Sequence of chain 1.A:
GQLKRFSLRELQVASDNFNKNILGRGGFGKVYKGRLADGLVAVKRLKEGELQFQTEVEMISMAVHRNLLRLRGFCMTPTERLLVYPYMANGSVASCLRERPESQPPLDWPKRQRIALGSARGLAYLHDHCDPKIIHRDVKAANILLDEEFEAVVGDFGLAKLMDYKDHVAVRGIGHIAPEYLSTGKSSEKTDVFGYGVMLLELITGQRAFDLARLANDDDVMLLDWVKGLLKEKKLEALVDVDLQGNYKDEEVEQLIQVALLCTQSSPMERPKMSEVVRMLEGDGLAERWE

This small molecule binds to this protein.
Small molecule (SMILES): Nc1ncnc2c1ncn2[C@@H]1O[C@H](CO[P](=O)(O)O[P](=O)(O)NP(=O)(O)O)[C@@H](O)[C@H]1O

Binding-site contacts:
Ligand atom C1' contacts residue LEU38 of chain 1.A at 4.1 Å (hydrophobic).
Ligand atom O4' contacts residue LEU38 of chain 1.A at 3.9 Å.
Ligand atom O2B contacts residue ARG40 of chain 1.A at 3.3 Å (salt-bridge).
Ligand atom PG contacts residue LYS161 of chain 1.A at 4.0 Å.
Ligand atom C5 contacts residue ALA58 of chain 1.A at 3.7 Å (hydrophobic).
Ligand atom O1G contacts residue ALA163 of chain 1.A at 3.9 Å.
Ligand atom N1 contacts residue LEU166 of chain 1.A at 3.9 Å.
Ligand atom N1 contacts residue PRO107 of chain 1.A at 3.8 Å.
Ligand atom N6 contacts residue PRO107 of chain 1.A at 2.6 Å (h-bond).
Ligand atom N1 contacts residue TYR108 of chain 1.A at 3.5 Å.
Ligand atom C5 contacts residue LEU166 of chain 1.A at 3.5 Å (hydrophobic).
Ligand atom N3B contacts residue LYS161 of chain 1.A at 3.1 Å (salt-bridge).
Ligand atom O2G contacts residue ALA163 of chain 1.A at 3.7 Å.
Ligand atom N1 contacts residue MET109 of chain 1.A at 2.7 Å (h-bond).
Ligand atom O2A contacts residue ARG40 of chain 1.A at 3.2 Å (salt-bridge).
Ligand atom N6 contacts residue LEU166 of chain 1.A at 3.5 Å.
Ligand atom C6 contacts residue LEU166 of chain 1.A at 3.4 Å (hydrophobic).
Ligand atom O1A contacts residue LYS60 of chain 1.A at 3.8 Å.
Ligand atom O4' contacts residue VAL46 of chain 1.A at 3.1 Å.
Ligand atom N6 contacts residue TYR108 of chain 1.A at 4.0 Å.
Ligand atom N6 contacts residue MET109 of chain 1.A at 4.0 Å.
Ligand atom C6 contacts residue PRO107 of chain 1.A at 3.7 Å (hydrophobic).
Ligand atom C2 contacts residue TYR108 of chain 1.A at 3.8 Å (hydrophobic).
Ligand atom C6 contacts residue MET109 of chain 1.A at 3.8 Å (hydrophobic).
Ligand atom C4' contacts residue LEU38 of chain 1.A at 3.6 Å (hydrophobic).
Ligand atom N6 contacts residue ALA58 of chain 1.A at 3.4 Å.
Ligand atom C4' contacts residue VAL46 of chain 1.A at 3.9 Å (hydrophobic).
Ligand atom O1A contacts residue ASP177 of chain 1.A at 3.9 Å.
Ligand atom O3A contacts residue ASN164 of chain 1.A at 3.7 Å.
Ligand atom O1B contacts residue ASP177 of chain 1.A at 3.4 Å (salt-bridge).
Ligand atom O1B contacts residue GLY42 of chain 1.A at 3.9 Å.
Ligand atom C6 contacts residue ALA58 of chain 1.A at 3.4 Å (hydrophobic).
Ligand atom C2 contacts residue MET109 of chain 1.A at 3.3 Å (hydrophobic).
Ligand atom O2G contacts residue LYS161 of chain 1.A at 3.5 Å (salt-bridge).
Ligand atom N7 contacts residue LEU166 of chain 1.A at 3.8 Å.
Ligand atom N1 contacts residue ALA58 of chain 1.A at 3.9 Å.
Ligand atom O2B contacts residue GLY41 of chain 1.A at 3.6 Å (h-bond).
Ligand atom O2A contacts residue GLY41 of chain 1.A at 2.9 Å.
Ligand atom N6 contacts residue TYR106 of chain 1.A at 4.1 Å.
Ligand atom O2' contacts residue SER113 of chain 1.A at 3.8 Å.